This protein binds this small molecule.
Small molecule (SMILES): Nc1ncnc2c1ncn2[C@@H]1O[C@H](CO[P](=O)(O)O[P](=O)(O)NP(=O)(O)O)[C@@H](O)[C@H]1O

Binding-site contacts:
Ligand atom C6 contacts residue LYS100 of chain 1.A at 2.8 Å.
Ligand atom N6 contacts residue PHE82 of chain 1.A at 3.9 Å.
Ligand atom O2' contacts residue LEU136 of chain 1.A at 2.5 Å.
Ligand atom O2' contacts residue THR134 of chain 1.A at 3.9 Å.
Ligand atom N7 contacts residue LYS100 of chain 1.A at 3.7 Å.
Ligand atom C4 contacts residue LYS100 of chain 1.A at 3.3 Å.
Ligand atom N9 contacts residue PHE82 of chain 1.A at 3.2 Å.
Ligand atom N7 contacts residue GLU53 of chain 1.A at 3.2 Å (salt-bridge).
Ligand atom C1' contacts residue LEU136 of chain 1.A at 3.6 Å (hydrophobic).
Ligand atom N7 contacts residue PHE82 of chain 1.A at 3.3 Å.
Ligand atom O4' contacts residue PHE82 of chain 1.A at 3.1 Å.
Ligand atom O3' contacts residue ARG22 of chain 1.A at 3.9 Å.
Ligand atom N1 contacts residue LYS100 of chain 1.A at 3.0 Å.
Ligand atom N6 contacts residue GLY54 of chain 1.A at 3.0 Å.
Ligand atom N6 contacts residue ASP49 of chain 1.A at 3.1 Å (salt-bridge).
Ligand atom C5 contacts residue LYS100 of chain 1.A at 3.0 Å.
Ligand atom N1 contacts residue SER89 of chain 1.A at 2.6 Å (h-bond).
Ligand atom O1A contacts residue ARG87 of chain 1.A at 3.1 Å.
Ligand atom O2G contacts residue ARG87 of chain 1.A at 2.6 Å (salt-bridge).
Ligand atom C2' contacts residue LEU136 of chain 1.A at 3.2 Å (hydrophobic).
Ligand atom C2 contacts residue PHE82 of chain 1.A at 3.7 Å (hydrophobic).
Ligand atom N6 contacts residue LYS100 of chain 1.A at 3.4 Å (salt-bridge).
Ligand atom C6 contacts residue SER89 of chain 1.A at 3.7 Å.
Ligand atom O1A contacts residue ALA84 of chain 1.A at 2.6 Å (h-bond).
Ligand atom C2 contacts residue SER89 of chain 1.A at 3.1 Å.
Ligand atom C4 contacts residue PHE82 of chain 1.A at 2.9 Å (hydrophobic).
Ligand atom N1 contacts residue PHE82 of chain 1.A at 3.7 Å.
Ligand atom C8 contacts residue PHE82 of chain 1.A at 3.6 Å (hydrophobic).
Ligand atom O3A contacts residue ARG87 of chain 1.A at 3.9 Å.
Ligand atom N6 contacts residue THR51 of chain 1.A at 3.8 Å.
Ligand atom N3 contacts residue PHE82 of chain 1.A at 3.0 Å.
Ligand atom C2 contacts residue LYS100 of chain 1.A at 3.1 Å.
Ligand atom O4' contacts residue ARG87 of chain 1.A at 4.0 Å.
Ligand atom C8 contacts residue GLU53 of chain 1.A at 2.8 Å.
Ligand atom C5 contacts residue PHE82 of chain 1.A at 2.9 Å (hydrophobic).
Ligand atom N3 contacts residue GLY101 of chain 1.A at 3.7 Å.
Ligand atom N3 contacts residue LYS100 of chain 1.A at 3.5 Å (salt-bridge).
Ligand atom PA contacts residue ALA84 of chain 1.A at 3.9 Å.
Ligand atom C1' contacts residue PHE82 of chain 1.A at 3.7 Å (hydrophobic).
Ligand atom C6 contacts residue PHE82 of chain 1.A at 3.3 Å (hydrophobic).

Sequence of chain 1.A:
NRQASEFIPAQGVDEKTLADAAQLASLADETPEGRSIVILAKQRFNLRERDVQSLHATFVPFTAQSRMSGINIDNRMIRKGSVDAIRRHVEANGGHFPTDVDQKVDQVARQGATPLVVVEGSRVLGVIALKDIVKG